Sequence of chain 1.C:
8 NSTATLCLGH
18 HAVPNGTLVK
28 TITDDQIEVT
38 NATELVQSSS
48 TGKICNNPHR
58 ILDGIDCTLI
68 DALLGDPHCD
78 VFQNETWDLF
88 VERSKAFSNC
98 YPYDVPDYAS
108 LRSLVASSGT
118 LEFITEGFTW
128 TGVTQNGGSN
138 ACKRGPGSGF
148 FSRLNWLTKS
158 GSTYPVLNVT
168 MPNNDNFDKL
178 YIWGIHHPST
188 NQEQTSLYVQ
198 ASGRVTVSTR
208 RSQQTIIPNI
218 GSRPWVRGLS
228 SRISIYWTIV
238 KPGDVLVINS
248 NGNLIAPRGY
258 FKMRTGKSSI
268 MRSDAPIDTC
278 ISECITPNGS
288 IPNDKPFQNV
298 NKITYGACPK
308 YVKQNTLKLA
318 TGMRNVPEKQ

A protein and the small-molecule ligand that binds it are described below.
Small molecule (SMILES): CC(=O)N[C@@H]1[C@@H](O)[C@H](O[C@@H]2O[C@H](CO[C@]3(C(=O)O)C[C@H](O)[C@@H](NC(C)=O)[C@H]([C@H](O)[C@H](O)CO)O3)[C@H](O)[C@H](O)[C@H]2O)[C@@H](CO)O[C@H]1O

Binding-site contacts:
Ligand atom C9 contacts residue TYR98 of chain 1.C at 3.6 Å (hydrophobic).
Ligand atom O9 contacts residue HIS183 of chain 1.C at 3.5 Å (h-bond).
Ligand atom C8 contacts residue TYR98 of chain 1.C at 4.0 Å (hydrophobic).
Ligand atom O9 contacts residue SER228 of chain 1.C at 3.0 Å (h-bond).
Ligand atom C11 contacts residue GLY134 of chain 1.C at 3.8 Å.
Ligand atom C1 contacts residue ASN137 of chain 1.C at 3.5 Å.
Ligand atom O3 contacts residue GLY225 of chain 1.C at 4.0 Å.
Ligand atom C4 contacts residue GLY135 of chain 1.C at 3.4 Å.
Ligand atom C1 contacts residue SER136 of chain 1.C at 3.4 Å.
Ligand atom O4 contacts residue LEU226 of chain 1.C at 3.5 Å.
Ligand atom C10 contacts residue TRP153 of chain 1.C at 4.2 Å (hydrophobic).
Ligand atom C10 contacts residue LEU194 of chain 1.C at 4.3 Å (hydrophobic).
Ligand atom C11 contacts residue TRP153 of chain 1.C at 4.0 Å (hydrophobic).
Ligand atom O8 contacts residue LEU226 of chain 1.C at 3.4 Å.
Ligand atom C7 contacts residue TRP153 of chain 1.C at 4.0 Å (hydrophobic).
Ligand atom C4 contacts residue GLY225 of chain 1.C at 4.1 Å.
Ligand atom C6 contacts residue GLY135 of chain 1.C at 4.1 Å.
Ligand atom O3 contacts residue TRP222 of chain 1.C at 3.8 Å.
Ligand atom C9 contacts residue TRP153 of chain 1.C at 4.0 Å (hydrophobic).
Ligand atom C9 contacts residue LEU194 of chain 1.C at 3.9 Å (hydrophobic).
Ligand atom C11 contacts residue GLY135 of chain 1.C at 3.6 Å.
Ligand atom O10 contacts residue LEU194 of chain 1.C at 3.2 Å.
Ligand atom C8 contacts residue TRP153 of chain 1.C at 4.2 Å (hydrophobic).
Ligand atom O1B contacts residue SER136 of chain 1.C at 2.7 Å (h-bond).
Ligand atom C5 contacts residue GLY135 of chain 1.C at 3.6 Å.
Ligand atom O4 contacts residue GLY225 of chain 1.C at 3.4 Å (h-bond).
Ligand atom O7 contacts residue LEU194 of chain 1.C at 4.2 Å.
Ligand atom O1B contacts residue LEU226 of chain 1.C at 3.5 Å.
Ligand atom O9 contacts residue GLU190 of chain 1.C at 2.7 Å (salt-bridge).
Ligand atom O9 contacts residue TYR98 of chain 1.C at 3.0 Å (h-bond).
Ligand atom O8 contacts residue TYR98 of chain 1.C at 3.2 Å (h-bond).
Ligand atom C9 contacts residue HIS183 of chain 1.C at 3.9 Å.
Ligand atom O4 contacts residue GLY135 of chain 1.C at 3.8 Å.
Ligand atom N5 contacts residue GLY135 of chain 1.C at 2.8 Å (h-bond).
Ligand atom C10 contacts residue GLY135 of chain 1.C at 3.7 Å.
Ligand atom C9 contacts residue GLU190 of chain 1.C at 3.5 Å.
Ligand atom O1A contacts residue ASN137 of chain 1.C at 2.5 Å (h-bond).
Ligand atom O1B contacts residue ASN137 of chain 1.C at 3.8 Å.
Ligand atom O8 contacts residue TRP153 of chain 1.C at 3.8 Å.
Ligand atom O1A contacts residue SER136 of chain 1.C at 3.4 Å.